Sequence of chain 1.A:
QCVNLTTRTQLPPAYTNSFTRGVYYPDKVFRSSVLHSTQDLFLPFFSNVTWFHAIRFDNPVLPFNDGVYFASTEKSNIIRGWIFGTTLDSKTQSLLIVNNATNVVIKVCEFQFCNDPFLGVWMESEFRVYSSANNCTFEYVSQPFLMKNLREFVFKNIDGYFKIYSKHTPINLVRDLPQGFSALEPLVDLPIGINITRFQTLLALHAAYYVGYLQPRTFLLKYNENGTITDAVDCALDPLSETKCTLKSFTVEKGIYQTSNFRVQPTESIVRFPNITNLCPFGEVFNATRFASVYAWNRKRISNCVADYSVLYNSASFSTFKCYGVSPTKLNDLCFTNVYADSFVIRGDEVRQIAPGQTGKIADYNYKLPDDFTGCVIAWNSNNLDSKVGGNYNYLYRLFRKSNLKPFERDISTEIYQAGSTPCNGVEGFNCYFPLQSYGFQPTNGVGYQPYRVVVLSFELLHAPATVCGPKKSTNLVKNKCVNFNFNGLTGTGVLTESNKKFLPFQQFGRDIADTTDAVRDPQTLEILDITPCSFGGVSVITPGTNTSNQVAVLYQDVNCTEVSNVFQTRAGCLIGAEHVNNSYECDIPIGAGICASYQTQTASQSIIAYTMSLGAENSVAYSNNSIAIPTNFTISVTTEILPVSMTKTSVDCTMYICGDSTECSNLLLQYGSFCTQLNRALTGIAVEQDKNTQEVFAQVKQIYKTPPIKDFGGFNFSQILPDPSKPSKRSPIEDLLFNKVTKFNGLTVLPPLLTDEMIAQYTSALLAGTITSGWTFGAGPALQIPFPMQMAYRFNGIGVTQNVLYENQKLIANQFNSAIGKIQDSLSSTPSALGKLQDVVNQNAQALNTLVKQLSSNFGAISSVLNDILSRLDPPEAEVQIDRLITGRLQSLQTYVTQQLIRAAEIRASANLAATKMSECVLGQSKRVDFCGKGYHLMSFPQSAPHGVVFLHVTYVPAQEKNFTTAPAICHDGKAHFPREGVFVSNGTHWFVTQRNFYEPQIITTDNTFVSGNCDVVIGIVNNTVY

Binding-site contacts:
Ligand atom C7 contacts residue ASN616 of chain 1.A at 3.6 Å.
Ligand atom C8 contacts residue ARG646 of chain 1.A at 4.1 Å.
Ligand atom C7 contacts residue ASP614 of chain 1.A at 4.2 Å.
Ligand atom O7 contacts residue VAL615 of chain 1.A at 3.8 Å.
Ligand atom C7 contacts residue GLN644 of chain 1.A at 3.9 Å.
Ligand atom C2 contacts residue ASN616 of chain 1.A at 2.5 Å.
Ligand atom C7 contacts residue VAL615 of chain 1.A at 3.8 Å (hydrophobic).
Ligand atom C4 contacts residue ASN616 of chain 1.A at 4.2 Å.
Ligand atom N2 contacts residue ASN616 of chain 1.A at 2.9 Å (h-bond).
Ligand atom C8 contacts residue ASP614 of chain 1.A at 3.9 Å.
Ligand atom C8 contacts residue GLN644 of chain 1.A at 3.4 Å.
Ligand atom O6 contacts residue ASN616 of chain 1.A at 3.9 Å.
Ligand atom N2 contacts residue GLN644 of chain 1.A at 3.8 Å.
Ligand atom C3 contacts residue ASN616 of chain 1.A at 3.8 Å.
Ligand atom C5 contacts residue ASN616 of chain 1.A at 3.6 Å.
Ligand atom O7 contacts residue ASP614 of chain 1.A at 3.4 Å (salt-bridge).
Ligand atom O5 contacts residue ASN616 of chain 1.A at 2.4 Å (h-bond).
Ligand atom C8 contacts residue THR645 of chain 1.A at 4.0 Å.
Ligand atom N2 contacts residue VAL615 of chain 1.A at 4.4 Å.
Ligand atom C8 contacts residue VAL615 of chain 1.A at 3.4 Å (hydrophobic).
Ligand atom C1 contacts residue ASN616 of chain 1.A at 1.4 Å.
Ligand atom O7 contacts residue ASN616 of chain 1.A at 3.8 Å.

This small molecule binds to this protein.
Small molecule (SMILES): CC(=O)N[C@@H]1[C@@H](O)[C@H](O)[C@@H](CO)O[C@H]1O